This protein binds this small molecule.
Small molecule (SMILES): CC(=O)N[C@H]1[C@H](O[C@H]2[C@H](O)[C@@H](NC(C)=O)CO[C@@H]2CO)O[C@H](CO)[C@@H](O[C@@H]2O[C@H](CO)[C@@H](O)[C@H](O)[C@@H]2O)[C@@H]1O

Binding-site contacts:
Ligand atom C2 contacts residue LYS237 of chain 1.A at 4.3 Å.
Ligand atom C3 contacts residue TYR260 of chain 1.A at 4.3 Å (hydrophobic).
Ligand atom C8 contacts residue CYS238 of chain 1.A at 3.5 Å (hydrophobic).
Ligand atom C8 contacts residue MET240 of chain 1.A at 4.1 Å (hydrophobic).
Ligand atom C5 contacts residue ASN242 of chain 1.A at 3.6 Å.
Ligand atom O5 contacts residue ASN242 of chain 1.A at 2.2 Å (h-bond).
Ligand atom O6 contacts residue LYS237 of chain 1.A at 2.8 Å (salt-bridge).
Ligand atom C8 contacts residue LYS237 of chain 1.A at 3.3 Å.
Ligand atom C3 contacts residue ASN242 of chain 1.A at 3.8 Å.
Ligand atom C4 contacts residue ASN242 of chain 1.A at 4.1 Å.
Ligand atom N2 contacts residue LYS237 of chain 1.A at 3.2 Å (salt-bridge).
Ligand atom O5 contacts residue MET240 of chain 1.A at 4.1 Å.
Ligand atom C5 contacts residue MET240 of chain 1.A at 3.9 Å (hydrophobic).
Ligand atom C7 contacts residue LYS237 of chain 1.A at 3.8 Å.
Ligand atom C2 contacts residue TYR260 of chain 1.A at 3.8 Å (hydrophobic).
Ligand atom O7 contacts residue TYR260 of chain 1.A at 3.5 Å.
Ligand atom C7 contacts residue ASN242 of chain 1.A at 3.4 Å.
Ligand atom C7 contacts residue SER269 of chain 1.A at 4.1 Å.
Ligand atom C2 contacts residue MET240 of chain 1.A at 4.3 Å (hydrophobic).
Ligand atom O5 contacts residue TYR260 of chain 1.A at 4.0 Å.
Ligand atom C1 contacts residue TYR260 of chain 1.A at 4.0 Å (hydrophobic).
Ligand atom C4 contacts residue TYR260 of chain 1.A at 3.7 Å (hydrophobic).
Ligand atom O3 contacts residue TYR260 of chain 1.A at 4.3 Å.
Ligand atom C8 contacts residue SER269 of chain 1.A at 4.1 Å.
Ligand atom C1 contacts residue ASN242 of chain 1.A at 1.4 Å.
Ligand atom O5 contacts residue LYS237 of chain 1.A at 4.3 Å.
Ligand atom N2 contacts residue ASN242 of chain 1.A at 3.0 Å (h-bond).
Ligand atom N2 contacts residue MET240 of chain 1.A at 4.0 Å.
Ligand atom C8 contacts residue PHE304 of chain 1.A at 4.0 Å (hydrophobic).
Ligand atom C6 contacts residue LYS237 of chain 1.A at 4.1 Å.
Ligand atom O3 contacts residue LYS237 of chain 1.A at 3.1 Å.
Ligand atom C2 contacts residue ASN242 of chain 1.A at 2.5 Å.
Ligand atom O7 contacts residue MET240 of chain 1.A at 4.1 Å.
Ligand atom C3 contacts residue LYS237 of chain 1.A at 3.9 Å.
Ligand atom C3 contacts residue MET240 of chain 1.A at 4.0 Å (hydrophobic).
Ligand atom O6 contacts residue TYR260 of chain 1.A at 3.6 Å.
Ligand atom O6 contacts residue ASN242 of chain 1.A at 4.2 Å.
Ligand atom O7 contacts residue ASN242 of chain 1.A at 3.2 Å (h-bond).
Ligand atom C1 contacts residue MET240 of chain 1.A at 3.8 Å (hydrophobic).
Ligand atom O7 contacts residue SER269 of chain 1.A at 3.6 Å.

Sequence of chain 1.A:
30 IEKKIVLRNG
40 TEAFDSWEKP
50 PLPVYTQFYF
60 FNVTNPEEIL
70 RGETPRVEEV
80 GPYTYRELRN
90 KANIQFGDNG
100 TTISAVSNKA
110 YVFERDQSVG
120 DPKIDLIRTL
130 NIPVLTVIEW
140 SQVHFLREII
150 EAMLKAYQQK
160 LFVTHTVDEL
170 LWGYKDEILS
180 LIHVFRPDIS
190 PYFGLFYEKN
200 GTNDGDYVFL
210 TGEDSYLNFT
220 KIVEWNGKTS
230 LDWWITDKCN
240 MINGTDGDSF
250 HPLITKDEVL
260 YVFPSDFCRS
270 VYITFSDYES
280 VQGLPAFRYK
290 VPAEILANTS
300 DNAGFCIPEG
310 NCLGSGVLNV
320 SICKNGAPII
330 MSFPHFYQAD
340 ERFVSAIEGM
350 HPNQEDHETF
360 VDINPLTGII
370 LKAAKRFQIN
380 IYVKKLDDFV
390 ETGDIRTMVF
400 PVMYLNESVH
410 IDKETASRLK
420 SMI